Binding-site contacts:
Ligand atom C6 contacts residue PHE141 of chain 1.A at 4.4 Å (hydrophobic).
Ligand atom C2 contacts residue ARG144 of chain 1.A at 3.5 Å.
Ligand atom N contacts residue ARG144 of chain 1.A at 3.9 Å.
Ligand atom N1 contacts residue GLN147 of chain 1.A at 3.3 Å (h-bond).
Ligand atom N1 contacts residue ARG144 of chain 1.A at 2.8 Å (salt-bridge).
Ligand atom C5 contacts residue MET113 of chain 1.A at 3.5 Å (hydrophobic).
Ligand atom C3 contacts residue ARG144 of chain 1.A at 3.1 Å.
Ligand atom C6 contacts residue MET113 of chain 1.A at 4.1 Å (hydrophobic).
Ligand atom C6 contacts residue GLN147 of chain 1.A at 3.0 Å.
Ligand atom C5 contacts residue PHE110 of chain 1.A at 4.3 Å (hydrophobic).
Ligand atom N1 contacts residue MET113 of chain 1.A at 4.2 Å.
Ligand atom C6 contacts residue ILE115 of chain 1.A at 3.8 Å (hydrophobic).
Ligand atom C6 contacts residue ARG144 of chain 1.A at 4.0 Å.
Ligand atom C5 contacts residue GLN147 of chain 1.A at 4.2 Å.
Ligand atom N2 contacts residue ARG144 of chain 1.A at 3.6 Å (salt-bridge).
Ligand atom C contacts residue ARG144 of chain 1.A at 4.1 Å.
Ligand atom C5 contacts residue ARG144 of chain 1.A at 3.4 Å.
Ligand atom C4 contacts residue ARG144 of chain 1.A at 3.3 Å.

This small molecule binds to this protein.
Small molecule (SMILES): CCn1ccc(CNC)n1

Sequence of chain 1.A:
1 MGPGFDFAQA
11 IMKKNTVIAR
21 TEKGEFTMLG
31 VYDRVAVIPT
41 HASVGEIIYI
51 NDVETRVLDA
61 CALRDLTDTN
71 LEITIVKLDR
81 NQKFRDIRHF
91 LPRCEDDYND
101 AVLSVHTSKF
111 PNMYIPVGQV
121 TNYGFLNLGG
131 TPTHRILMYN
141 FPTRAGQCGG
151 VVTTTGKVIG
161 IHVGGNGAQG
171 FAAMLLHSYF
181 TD